A protein and the small-molecule ligand that binds it are described below.
Small molecule (SMILES): CC(=O)N[C@@H]1[C@@H](O)[C@H](O)[C@@H](CO)O[C@H]1O

Sequence of chain 1.D:
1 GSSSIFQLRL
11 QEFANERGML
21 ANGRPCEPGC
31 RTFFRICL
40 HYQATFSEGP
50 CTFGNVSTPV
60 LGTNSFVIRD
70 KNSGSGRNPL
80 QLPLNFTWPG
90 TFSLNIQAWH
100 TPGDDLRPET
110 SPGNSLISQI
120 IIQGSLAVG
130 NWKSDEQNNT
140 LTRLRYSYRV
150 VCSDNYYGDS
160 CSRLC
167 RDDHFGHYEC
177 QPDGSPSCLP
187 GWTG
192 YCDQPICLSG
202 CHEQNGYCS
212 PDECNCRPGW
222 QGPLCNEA

Sequence of chain 1.A:
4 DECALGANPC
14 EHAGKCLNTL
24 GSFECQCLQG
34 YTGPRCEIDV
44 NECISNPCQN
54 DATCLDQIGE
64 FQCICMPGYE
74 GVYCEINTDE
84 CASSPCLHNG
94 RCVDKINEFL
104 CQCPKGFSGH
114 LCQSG

Binding-site contacts:
Ligand atom O7 contacts residue CYS50 of chain 1.D at 3.1 Å (h-bond).
Ligand atom C4 contacts residue ASN54 of chain 1.D at 4.2 Å.
Ligand atom C3 contacts residue GLU101 of chain 1.A at 3.3 Å.
Ligand atom C7 contacts residue PRO49 of chain 1.D at 4.5 Å (hydrophobic).
Ligand atom C7 contacts residue CYS50 of chain 1.D at 4.0 Å (hydrophobic).
Ligand atom C5 contacts residue ASN54 of chain 1.D at 3.6 Å.
Ligand atom C3 contacts residue ASN54 of chain 1.D at 3.8 Å.
Ligand atom O3 contacts residue GLU101 of chain 1.A at 2.5 Å (salt-bridge).
Ligand atom C7 contacts residue ASN54 of chain 1.D at 3.4 Å.
Ligand atom O7 contacts residue PRO49 of chain 1.D at 4.0 Å.
Ligand atom C2 contacts residue GLU101 of chain 1.A at 3.6 Å.
Ligand atom C8 contacts residue GLU101 of chain 1.A at 3.3 Å.
Ligand atom C1 contacts residue ASN54 of chain 1.D at 1.4 Å.
Ligand atom N2 contacts residue ASN54 of chain 1.D at 3.0 Å (h-bond).
Ligand atom C8 contacts residue PRO49 of chain 1.D at 4.3 Å (hydrophobic).
Ligand atom O6 contacts residue ASN54 of chain 1.D at 4.1 Å.
Ligand atom O7 contacts residue ASN54 of chain 1.D at 3.4 Å (h-bond).
Ligand atom O7 contacts residue GLU101 of chain 1.A at 3.9 Å.
Ligand atom C2 contacts residue ASN54 of chain 1.D at 2.5 Å.
Ligand atom C7 contacts residue GLU101 of chain 1.A at 3.2 Å.
Ligand atom O5 contacts residue ASN54 of chain 1.D at 2.3 Å (h-bond).
Ligand atom N2 contacts residue GLU101 of chain 1.A at 2.9 Å (salt-bridge).
Ligand atom C8 contacts residue CYS50 of chain 1.D at 4.2 Å (hydrophobic).